The small molecule below binds the protein below.
Small molecule (SMILES): CCCCCCCCCCCCOS(=O)(=O)O

Sequence of chain 12.A:
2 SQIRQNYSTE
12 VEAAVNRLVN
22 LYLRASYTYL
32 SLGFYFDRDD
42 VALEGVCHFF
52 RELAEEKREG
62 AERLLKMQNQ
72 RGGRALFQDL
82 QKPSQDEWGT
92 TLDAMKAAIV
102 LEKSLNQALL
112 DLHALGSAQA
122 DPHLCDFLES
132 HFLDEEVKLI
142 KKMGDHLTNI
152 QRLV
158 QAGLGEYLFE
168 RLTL

Binding-site contacts:
Ligand atom C2 contacts residue GLU63 of chain 15.A at 3.7 Å.
Ligand atom C6 contacts residue SDS1 of chain 15.B at 0.6 Å.
Ligand atom O2S contacts residue SER27 of chain 15.A at 3.4 Å (h-bond).
Ligand atom C4 contacts residue SDS1 of chain 15.B at 0.4 Å.
Ligand atom C11 contacts residue SDS1 of chain 15.B at 0.6 Å.
Ligand atom C9 contacts residue SDS1 of chain 15.B at 0.7 Å.
Ligand atom C3 contacts residue ALA55 of chain 12.A at 3.8 Å (hydrophobic).
Ligand atom S contacts residue SDS1 of chain 15.B at 0.7 Å.
Ligand atom S contacts residue GLU63 of chain 12.A at 3.4 Å (salt-bridge).
Ligand atom O3S contacts residue GLU63 of chain 12.A at 2.4 Å (salt-bridge).
Ligand atom O4 contacts residue SDS1 of chain 15.B at 1.4 Å.
Ligand atom O4 contacts residue ARG59 of chain 15.A at 3.5 Å (salt-bridge).
Ligand atom C8 contacts residue LEU81 of chain 15.A at 3.7 Å (hydrophobic).
Ligand atom O4 contacts residue GLU63 of chain 12.A at 3.4 Å (salt-bridge).
Ligand atom C12 contacts residue SER27 of chain 15.A at 3.3 Å.
Ligand atom C1 contacts residue SDS1 of chain 15.B at 0.4 Å.
Ligand atom O3S contacts residue LEU31 of chain 15.A at 3.7 Å.
Ligand atom C4 contacts residue SER27 of chain 12.A at 3.4 Å.
Ligand atom C1 contacts residue SER27 of chain 15.A at 3.2 Å.
Ligand atom O2S contacts residue SDS1 of chain 15.B at 0.6 Å.
Ligand atom O3S contacts residue ARG59 of chain 12.A at 3.2 Å.
Ligand atom C5 contacts residue SER27 of chain 12.A at 3.2 Å.
Ligand atom O2S contacts residue ARG59 of chain 12.A at 3.2 Å.
Ligand atom C10 contacts residue SDS1 of chain 15.B at 0.7 Å.
Ligand atom O4 contacts residue ARG59 of chain 12.A at 3.0 Å.
Ligand atom C2 contacts residue SDS1 of chain 15.B at 0.7 Å.
Ligand atom O1S contacts residue SDS1 of chain 15.B at 1.1 Å.
Ligand atom C5 contacts residue SDS1 of chain 15.B at 0.4 Å.
Ligand atom C7 contacts residue SDS1 of chain 15.B at 0.7 Å.
Ligand atom C4 contacts residue ARG59 of chain 15.A at 3.8 Å.
Ligand atom C2 contacts residue ALA55 of chain 12.A at 3.8 Å (hydrophobic).
Ligand atom O1S contacts residue GLU56 of chain 15.A at 3.7 Å.
Ligand atom S contacts residue ARG59 of chain 12.A at 3.3 Å.
Ligand atom O1S contacts residue ALA55 of chain 15.A at 2.9 Å.
Ligand atom O3S contacts residue SDS1 of chain 15.B at 2.1 Å.
Ligand atom C8 contacts residue SDS1 of chain 15.B at 0.7 Å.
Ligand atom C3 contacts residue ARG59 of chain 15.A at 3.6 Å.
Ligand atom C12 contacts residue SDS1 of chain 15.B at 0.4 Å.
Ligand atom C3 contacts residue SER27 of chain 12.A at 3.1 Å.
Ligand atom C3 contacts residue SDS1 of chain 15.B at 0.6 Å.

Sequence of chain 15.A:
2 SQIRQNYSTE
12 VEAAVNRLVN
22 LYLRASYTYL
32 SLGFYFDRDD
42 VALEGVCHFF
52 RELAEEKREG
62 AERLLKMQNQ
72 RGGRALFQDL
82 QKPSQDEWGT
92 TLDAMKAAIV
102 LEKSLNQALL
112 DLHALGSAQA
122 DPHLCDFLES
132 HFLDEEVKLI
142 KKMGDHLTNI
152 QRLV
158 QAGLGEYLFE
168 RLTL